Sequence of chain 1.D:
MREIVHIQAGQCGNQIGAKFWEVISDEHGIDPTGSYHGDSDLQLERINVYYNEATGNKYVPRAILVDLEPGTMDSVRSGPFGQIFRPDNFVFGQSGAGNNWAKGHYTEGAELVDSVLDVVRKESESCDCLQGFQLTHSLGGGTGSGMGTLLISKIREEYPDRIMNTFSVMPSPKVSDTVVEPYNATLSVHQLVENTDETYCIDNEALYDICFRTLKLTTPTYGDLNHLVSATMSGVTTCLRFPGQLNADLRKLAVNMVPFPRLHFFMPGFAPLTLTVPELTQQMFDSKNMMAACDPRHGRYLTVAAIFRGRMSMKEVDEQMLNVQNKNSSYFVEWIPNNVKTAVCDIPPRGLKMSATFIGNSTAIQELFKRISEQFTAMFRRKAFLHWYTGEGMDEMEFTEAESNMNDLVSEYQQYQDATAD

A small-molecule ligand and the protein it binds are described below.
Small molecule (SMILES): CO[C@@H](/C(C)=C/C=C/C(C)=C/c1coc(C)n1)[C@@H](C)[C@@H]1C[C@H](O)[C@@]2(C)O[C@@H]2/C=C/[C@@H](C)[C@H]2C[C@@H](C/C=C/C(=O)O1)CC(=O)O2

Binding-site contacts:
Ligand atom CBJ contacts residue PHE394 of chain 1.D at 3.6 Å (hydrophobic).
Ligand atom NBN contacts residue VAL179 of chain 1.D at 3.7 Å.
Ligand atom OAG contacts residue ASN100 of chain 1.D at 3.3 Å (h-bond).
Ligand atom CAW contacts residue VAL180 of chain 1.D at 3.6 Å (hydrophobic).
Ligand atom OBB contacts residue THR178 of chain 1.D at 3.4 Å.
Ligand atom CBO contacts residue ARG391 of chain 1.D at 3.6 Å.
Ligand atom OAT contacts residue VAL179 of chain 1.D at 3.6 Å.
Ligand atom OAT contacts residue ASP177 of chain 1.D at 3.6 Å.
Ligand atom CAE contacts residue LYS103 of chain 1.D at 3.8 Å.
Ligand atom OBP contacts residue ARG391 of chain 1.D at 3.2 Å.
Ligand atom CBG contacts residue PHE394 of chain 1.D at 3.6 Å (hydrophobic).
Ligand atom OAL contacts residue PHE394 of chain 1.D at 3.1 Å.
Ligand atom CAF contacts residue TRP397 of chain 1.D at 3.7 Å (hydrophobic).
Ligand atom CBK contacts residue VAL179 of chain 1.D at 3.3 Å (hydrophobic).
Ligand atom CBI contacts residue PHE394 of chain 1.D at 3.8 Å (hydrophobic).
Ligand atom CAE contacts residue TRP397 of chain 1.D at 3.4 Å (hydrophobic).
Ligand atom CBL contacts residue PHE394 of chain 1.D at 3.1 Å (hydrophobic).
Ligand atom CAZ contacts residue VAL180 of chain 1.D at 3.8 Å (hydrophobic).
Ligand atom CAY contacts residue GLY98 of chain 1.D at 3.7 Å.
Ligand atom CBR contacts residue ALA387 of chain 1.D at 3.4 Å (hydrophobic).
Ligand atom OAG contacts residue TRP397 of chain 1.D at 3.3 Å.
Ligand atom CAC contacts residue GLY98 of chain 1.D at 3.6 Å.
Ligand atom CAX contacts residue PHE394 of chain 1.D at 3.6 Å (hydrophobic).
Ligand atom CBR contacts residue ARG391 of chain 1.D at 3.3 Å.
Ligand atom CAK contacts residue PHE394 of chain 1.D at 3.7 Å (hydrophobic).
Ligand atom CBH contacts residue PHE394 of chain 1.D at 3.3 Å (hydrophobic).
Ligand atom OAG contacts residue LYS103 of chain 1.D at 2.8 Å (salt-bridge).
Ligand atom CAF contacts residue GLY98 of chain 1.D at 3.8 Å.
Ligand atom CAV contacts residue VAL179 of chain 1.D at 3.8 Å (hydrophobic).
Ligand atom OBB contacts residue VAL180 of chain 1.D at 3.6 Å.
Ligand atom CAX contacts residue VAL180 of chain 1.D at 3.3 Å (hydrophobic).
Ligand atom CBM contacts residue VAL179 of chain 1.D at 3.6 Å (hydrophobic).
Ligand atom CAV contacts residue VAL180 of chain 1.D at 3.7 Å (hydrophobic).
Ligand atom CBQ contacts residue ALA393 of chain 1.D at 3.8 Å (hydrophobic).
Ligand atom CAB contacts residue GLY98 of chain 1.D at 3.6 Å.
Ligand atom OAD contacts residue ASN100 of chain 1.D at 3.6 Å.
Ligand atom CAE contacts residue GLY98 of chain 1.D at 3.4 Å.
Ligand atom OAD contacts residue GLY98 of chain 1.D at 3.1 Å (h-bond).
Ligand atom CBA contacts residue THR178 of chain 1.D at 3.8 Å.
Ligand atom OBB contacts residue VAL179 of chain 1.D at 3.1 Å (h-bond).